Sequence of chain 1.D:
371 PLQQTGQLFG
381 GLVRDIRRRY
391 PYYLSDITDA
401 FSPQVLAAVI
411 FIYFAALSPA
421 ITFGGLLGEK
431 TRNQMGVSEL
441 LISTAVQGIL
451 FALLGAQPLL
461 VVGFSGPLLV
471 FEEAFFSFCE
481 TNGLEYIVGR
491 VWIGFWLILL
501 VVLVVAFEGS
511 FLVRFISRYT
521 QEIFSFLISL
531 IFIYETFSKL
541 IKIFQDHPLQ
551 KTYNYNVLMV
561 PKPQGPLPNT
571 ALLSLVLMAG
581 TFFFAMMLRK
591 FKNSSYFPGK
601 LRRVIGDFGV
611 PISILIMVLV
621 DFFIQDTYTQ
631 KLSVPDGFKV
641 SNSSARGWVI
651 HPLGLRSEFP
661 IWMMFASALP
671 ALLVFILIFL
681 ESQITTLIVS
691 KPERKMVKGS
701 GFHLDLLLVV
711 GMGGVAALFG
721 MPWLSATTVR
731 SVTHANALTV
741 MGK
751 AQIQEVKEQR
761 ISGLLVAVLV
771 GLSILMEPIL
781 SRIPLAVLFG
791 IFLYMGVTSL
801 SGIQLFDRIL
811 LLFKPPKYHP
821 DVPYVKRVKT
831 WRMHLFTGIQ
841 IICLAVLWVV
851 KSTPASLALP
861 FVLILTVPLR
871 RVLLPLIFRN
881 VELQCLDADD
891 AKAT

Sequence of chain 1.C:
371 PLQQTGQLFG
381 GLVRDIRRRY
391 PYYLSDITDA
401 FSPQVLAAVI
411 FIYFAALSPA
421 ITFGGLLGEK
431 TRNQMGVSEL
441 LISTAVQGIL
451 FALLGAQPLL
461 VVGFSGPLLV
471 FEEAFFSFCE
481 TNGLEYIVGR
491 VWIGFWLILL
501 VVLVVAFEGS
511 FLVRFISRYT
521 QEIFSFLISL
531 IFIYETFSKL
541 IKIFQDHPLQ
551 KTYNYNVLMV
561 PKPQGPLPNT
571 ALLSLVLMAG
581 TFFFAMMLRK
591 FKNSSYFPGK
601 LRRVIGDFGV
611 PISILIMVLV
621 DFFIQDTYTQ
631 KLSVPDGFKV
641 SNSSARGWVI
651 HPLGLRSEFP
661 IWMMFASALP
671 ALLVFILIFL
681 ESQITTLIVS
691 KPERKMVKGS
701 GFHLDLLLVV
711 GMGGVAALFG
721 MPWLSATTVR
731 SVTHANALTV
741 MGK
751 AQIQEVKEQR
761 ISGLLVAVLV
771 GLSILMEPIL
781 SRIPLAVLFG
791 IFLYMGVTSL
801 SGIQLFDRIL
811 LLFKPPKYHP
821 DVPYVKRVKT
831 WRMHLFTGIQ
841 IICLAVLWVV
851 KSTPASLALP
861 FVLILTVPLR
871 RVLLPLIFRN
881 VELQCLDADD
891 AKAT

Binding-site contacts:
Ligand atom O3 contacts residue PHE597 of chain 1.C at 3.5 Å (h-bond).
Ligand atom C4A contacts residue PHE813 of chain 1.D at 3.3 Å (hydrophobic).
Ligand atom C3 contacts residue PRO815 of chain 1.D at 3.4 Å (hydrophobic).
Ligand atom O42 contacts residue ARG603 of chain 1.C at 2.8 Å (salt-bridge).
Ligand atom C3 contacts residue GLY599 of chain 1.C at 3.6 Å.
Ligand atom O42 contacts residue TYR818 of chain 1.D at 2.9 Å (h-bond).
Ligand atom C3A contacts residue PRO598 of chain 1.C at 3.7 Å (hydrophobic).
Ligand atom O3 contacts residue PRO598 of chain 1.C at 3.4 Å.
Ligand atom O1A contacts residue PRO816 of chain 1.D at 3.1 Å.
Ligand atom C5A contacts residue PHE597 of chain 1.C at 3.7 Å (hydrophobic).
Ligand atom P4 contacts residue ARG603 of chain 1.C at 3.7 Å.
Ligand atom C8A contacts residue PHE813 of chain 1.D at 3.7 Å (hydrophobic).
Ligand atom O3 contacts residue PRO815 of chain 1.D at 3.1 Å.
Ligand atom C3C contacts residue CLR1 of chain 1.K at 3.6 Å.
Ligand atom P4 contacts residue TYR818 of chain 1.D at 3.1 Å.
Ligand atom C6A contacts residue LEU812 of chain 1.D at 3.7 Å (hydrophobic).
Ligand atom C8A contacts residue PHE597 of chain 1.C at 3.5 Å (hydrophobic).
Ligand atom C2 contacts residue PRO815 of chain 1.D at 3.6 Å (hydrophobic).
Ligand atom C5A contacts residue PHE813 of chain 1.D at 3.3 Å (hydrophobic).
Ligand atom O42 contacts residue ARG602 of chain 1.C at 3.2 Å (salt-bridge).
Ligand atom C3B contacts residue CLR1 of chain 1.K at 3.5 Å.
Ligand atom O11 contacts residue PRO816 of chain 1.D at 3.1 Å.
Ligand atom O1B contacts residue PRO598 of chain 1.C at 3.7 Å.
Ligand atom O41 contacts residue ARG603 of chain 1.C at 3.6 Å (salt-bridge).
Ligand atom C7A contacts residue CLR1 of chain 1.K at 3.6 Å.
Ligand atom C4A contacts residue LYS814 of chain 1.D at 3.6 Å.
Ligand atom O2 contacts residue GLY599 of chain 1.C at 3.3 Å (h-bond).
Ligand atom O3 contacts residue GLY599 of chain 1.C at 2.5 Å (h-bond).
Ligand atom O1A contacts residue PRO815 of chain 1.D at 3.2 Å.
Ligand atom O4 contacts residue TYR818 of chain 1.D at 3.4 Å (h-bond).
Ligand atom C5 contacts residue LYS817 of chain 1.D at 3.6 Å.
Ligand atom O43 contacts residue TYR818 of chain 1.D at 2.5 Å (h-bond).
Ligand atom C2A contacts residue PRO815 of chain 1.D at 3.7 Å (hydrophobic).
Ligand atom C6A contacts residue CLR1 of chain 1.K at 3.7 Å.
Ligand atom O4 contacts residue LYS817 of chain 1.D at 3.4 Å.
Ligand atom O2 contacts residue PRO598 of chain 1.C at 3.7 Å.
Ligand atom O3 contacts residue ARG602 of chain 1.C at 3.1 Å (salt-bridge).
Ligand atom O52 contacts residue LYS817 of chain 1.D at 3.2 Å (salt-bridge).
Ligand atom O42 contacts residue GLY599 of chain 1.C at 3.6 Å.
Ligand atom O43 contacts residue LYS817 of chain 1.D at 2.9 Å (salt-bridge).

The protein below binds the small molecule below.
Small molecule (SMILES): CCCCCCCC(=O)OC[C@H](COP(=O)(O)O[C@@H]1[C@H](O)[C@H](O)[C@@H](OP(=O)(O)O)[C@H](OP(=O)(O)O)[C@H]1O)OC(=O)CCCCCCC